Binding-site contacts:
Ligand atom O contacts residue LYS145 of chain 1.G at 2.9 Å (salt-bridge).
Ligand atom CB contacts residue TRP144 of chain 1.G at 3.2 Å (hydrophobic).
Ligand atom OE2 contacts residue SER69 of chain 1.E at 3.5 Å.
Ligand atom OD1 contacts residue LYS145 of chain 1.G at 3.0 Å (salt-bridge).
Ligand atom C contacts residue TYR67 of chain 1.E at 3.5 Å (hydrophobic).
Ligand atom N contacts residue ALA110 of chain 1.E at 2.8 Å (h-bond).
Ligand atom CA contacts residue ALA110 of chain 1.E at 3.5 Å (hydrophobic).
Ligand atom OH contacts residue ALA110 of chain 1.E at 3.5 Å.
Ligand atom O contacts residue ALA110 of chain 1.E at 3.4 Å (h-bond).
Ligand atom O contacts residue SER136 of chain 1.E at 3.1 Å (h-bond).
Ligand atom CZ contacts residue SER76 of chain 1.E at 3.5 Å.
Ligand atom O contacts residue ALA141 of chain 1.G at 3.4 Å (h-bond).
Ligand atom O contacts residue SER51 of chain 1.E at 3.0 Å (h-bond).
Ligand atom CD1 contacts residue SER136 of chain 1.E at 3.2 Å.
Ligand atom N contacts residue ASP152 of chain 1.E at 3.5 Å (salt-bridge).
Ligand atom CE1 contacts residue SER76 of chain 1.E at 3.5 Å.
Ligand atom O contacts residue SER112 of chain 1.E at 3.1 Å (h-bond).
Ligand atom N contacts residue LEU49 of chain 1.E at 2.9 Å.
Ligand atom O contacts residue TYR67 of chain 1.E at 2.7 Å (h-bond).
Ligand atom CZ contacts residue SER146 of chain 1.E at 3.5 Å.
Ligand atom CB contacts residue ALA110 of chain 1.E at 3.5 Å (hydrophobic).
Ligand atom CA contacts residue TRP144 of chain 1.G at 3.5 Å (hydrophobic).
Ligand atom O contacts residue ASN47 of chain 1.E at 2.9 Å (h-bond).
Ligand atom OE1 contacts residue SER51 of chain 1.E at 2.8 Å (h-bond).
Ligand atom N contacts residue SER136 of chain 1.E at 2.9 Å (h-bond).
Ligand atom CG contacts residue SER51 of chain 1.E at 3.4 Å.
Ligand atom C contacts residue SER51 of chain 1.E at 3.2 Å.
Ligand atom OE1 contacts residue SER69 of chain 1.E at 3.3 Å.
Ligand atom C contacts residue SER136 of chain 1.E at 3.2 Å.
Ligand atom CA contacts residue SER136 of chain 1.E at 3.3 Å.
Ligand atom N contacts residue LEU49 of chain 1.E at 3.5 Å.
Ligand atom CD contacts residue SER51 of chain 1.E at 3.5 Å.
Ligand atom OH contacts residue SER76 of chain 1.E at 2.6 Å (h-bond).
Ligand atom O contacts residue TRP132 of chain 1.E at 3.2 Å (h-bond).
Ligand atom CA contacts residue ASP152 of chain 1.E at 3.5 Å.
Ligand atom CE1 contacts residue SER136 of chain 1.E at 3.0 Å.
Ligand atom OE1 contacts residue ALA70 of chain 1.E at 3.0 Å (h-bond).
Ligand atom CZ contacts residue SER136 of chain 1.E at 3.5 Å.
Ligand atom NE2 contacts residue THR114 of chain 1.E at 2.7 Å (h-bond).
Ligand atom N contacts residue HIS111 of chain 1.E at 3.3 Å (h-bond).

This small molecule binds to this protein.
Small molecule (SMILES): CC(C)C[C@H](NC(=O)[C@H](Cc1ccc(O)cc1)NC(=O)[C@H](CC(=O)O)NC(=O)[C@@H]1CCCN1C(=O)[C@H](Cc1ccccc1)NC(=O)[C@H](C)N)C(=O)N[C@@H](C)C(=O)N[C@@H](CCC(=O)O)C(=O)N[C@@H](Cc1ccc(O)cc1)C(=O)N[C@@H](Cc1cnc[nH]1)C(=O)NCC(=O)NCC(N)=O

Sequence of chain 1.E:
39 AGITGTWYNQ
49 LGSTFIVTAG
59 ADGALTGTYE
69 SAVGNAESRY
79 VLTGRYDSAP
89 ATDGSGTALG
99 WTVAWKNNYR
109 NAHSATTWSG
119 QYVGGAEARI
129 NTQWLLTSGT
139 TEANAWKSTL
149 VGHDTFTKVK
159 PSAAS

Sequence of chain 1.G:
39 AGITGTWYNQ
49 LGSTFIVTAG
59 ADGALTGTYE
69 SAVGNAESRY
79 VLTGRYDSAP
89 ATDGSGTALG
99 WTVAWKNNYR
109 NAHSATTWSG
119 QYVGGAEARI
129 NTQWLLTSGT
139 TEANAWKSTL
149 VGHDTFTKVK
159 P